Binding-site contacts:
Ligand atom C15 contacts residue ASP27 of chain 2.A at 3.3 Å.
Ligand atom C8 contacts residue GLY138 of chain 2.A at 3.8 Å.
Ligand atom N9 contacts residue LEU141 of chain 2.A at 3.9 Å.
Ligand atom N10 contacts residue LEU141 of chain 2.A at 3.6 Å.
Ligand atom C14 contacts residue LYS53 of chain 2.A at 3.6 Å.
Ligand atom N9 contacts residue TYR82 of chain 2.A at 3.9 Å.
Ligand atom C13 contacts residue ASP27 of chain 2.A at 3.8 Å.
Ligand atom N1 contacts residue ILE55 of chain 2.A at 3.3 Å.
Ligand atom C8 contacts residue TYR99 of chain 2.A at 3.3 Å (hydrophobic).
Ligand atom C14 contacts residue VAL40 of chain 2.A at 4.1 Å (hydrophobic).
Ligand atom C5 contacts residue LEU141 of chain 2.A at 3.3 Å (hydrophobic).
Ligand atom O16 contacts residue TYR80 of chain 2.A at 4.1 Å.
Ligand atom C15 contacts residue SER26 of chain 2.A at 2.9 Å.
Ligand atom N7 contacts residue TYR99 of chain 2.A at 3.5 Å (h-bond).
Ligand atom C11 contacts residue LEU141 of chain 2.A at 4.0 Å (hydrophobic).
Ligand atom C14 contacts residue HIS68 of chain 2.A at 4.1 Å.
Ligand atom O16 contacts residue HIS68 of chain 2.A at 3.6 Å.
Ligand atom C5 contacts residue ILE84 of chain 2.A at 4.0 Å (hydrophobic).
Ligand atom N1 contacts residue LEU141 of chain 2.A at 3.5 Å.
Ligand atom C4 contacts residue ILE84 of chain 2.A at 3.8 Å (hydrophobic).
Ligand atom C14 contacts residue ILE55 of chain 2.A at 4.1 Å (hydrophobic).
Ligand atom C14 contacts residue ASP27 of chain 2.A at 3.1 Å.
Ligand atom C12 contacts residue ILE55 of chain 2.A at 3.5 Å (hydrophobic).
Ligand atom C15 contacts residue VAL30 of chain 2.A at 3.8 Å (hydrophobic).
Ligand atom N3 contacts residue ILE84 of chain 2.A at 3.8 Å.
Ligand atom C13 contacts residue SER26 of chain 2.A at 3.8 Å.
Ligand atom N3 contacts residue LEU141 of chain 2.A at 4.0 Å.
Ligand atom C13 contacts residue ILE55 of chain 2.A at 4.0 Å (hydrophobic).
Ligand atom O16 contacts residue LYS53 of chain 2.A at 3.2 Å (salt-bridge).
Ligand atom C4 contacts residue LEU141 of chain 2.A at 3.7 Å (hydrophobic).
Ligand atom O16 contacts residue ASP27 of chain 2.A at 3.0 Å (salt-bridge).
Ligand atom C2 contacts residue ILE84 of chain 2.A at 4.0 Å (hydrophobic).
Ligand atom N7 contacts residue GLY138 of chain 2.A at 4.2 Å.
Ligand atom C11 contacts residue ILE55 of chain 2.A at 4.0 Å (hydrophobic).
Ligand atom C12 contacts residue HIS68 of chain 2.A at 3.8 Å.
Ligand atom N7 contacts residue ILE84 of chain 2.A at 4.0 Å.
Ligand atom C2 contacts residue ILE55 of chain 2.A at 3.9 Å (hydrophobic).
Ligand atom C2 contacts residue LEU141 of chain 2.A at 3.9 Å (hydrophobic).
Ligand atom C6 contacts residue LEU141 of chain 2.A at 3.2 Å (hydrophobic).
Ligand atom C2 contacts residue VAL66 of chain 2.A at 3.9 Å (hydrophobic).

Sequence of chain 2.A:
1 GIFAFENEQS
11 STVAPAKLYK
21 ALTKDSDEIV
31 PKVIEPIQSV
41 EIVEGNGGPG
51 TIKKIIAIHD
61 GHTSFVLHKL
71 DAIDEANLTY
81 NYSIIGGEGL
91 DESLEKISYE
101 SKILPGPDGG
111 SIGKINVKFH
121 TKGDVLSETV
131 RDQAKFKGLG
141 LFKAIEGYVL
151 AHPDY

This small molecule binds to this protein.
Small molecule (SMILES): C/C(=C\CNc1ncnc2[nH]cnc12)CO